A protein and the small-molecule ligand that binds it are described below.
Small molecule (SMILES): CC(=O)N[C@H]1[C@@H](O[C@H]2[C@H](O)[C@@H](NC(C)=O)CO[C@@H]2CO)O[C@H](CO)[C@@H](O[C@@H]2O[C@H](CO)[C@@H](O)[C@H](O)[C@@H]2O)[C@@H]1O

Binding-site contacts:
Ligand atom O5 contacts residue ASN146 of chain 1.G at 2.5 Å (h-bond).
Ligand atom C8 contacts residue SER314 of chain 1.G at 3.9 Å.
Ligand atom C3 contacts residue ASN146 of chain 1.G at 3.7 Å.
Ligand atom C4 contacts residue ASN146 of chain 1.G at 4.0 Å.
Ligand atom O7 contacts residue ASN245 of chain 1.G at 4.0 Å.
Ligand atom N2 contacts residue PRO96 of chain 1.G at 4.2 Å.
Ligand atom C5 contacts residue ASN146 of chain 1.G at 3.7 Å.
Ligand atom C8 contacts residue ASN245 of chain 1.G at 3.6 Å.
Ligand atom C2 contacts residue PRO96 of chain 1.G at 4.1 Å (hydrophobic).
Ligand atom O5 contacts residue SER314 of chain 1.G at 3.9 Å.
Ligand atom O6 contacts residue PHE94 of chain 1.G at 4.1 Å.
Ligand atom C7 contacts residue SER314 of chain 1.G at 3.5 Å.
Ligand atom N2 contacts residue ASN146 of chain 1.G at 2.9 Å (h-bond).
Ligand atom C6 contacts residue GLU95 of chain 1.G at 4.2 Å.
Ligand atom O5 contacts residue GLU95 of chain 1.G at 3.3 Å.
Ligand atom O3 contacts residue ARG312 of chain 1.G at 1.9 Å (salt-bridge).
Ligand atom O4 contacts residue SER314 of chain 1.G at 4.2 Å.
Ligand atom C1 contacts residue ASN146 of chain 1.G at 1.4 Å.
Ligand atom C4 contacts residue SER314 of chain 1.G at 3.9 Å.
Ligand atom C2 contacts residue ASN146 of chain 1.G at 2.4 Å.
Ligand atom C6 contacts residue ARG312 of chain 1.G at 3.9 Å.
Ligand atom C2 contacts residue CYS313 of chain 1.G at 4.3 Å (hydrophobic).
Ligand atom C1 contacts residue SER314 of chain 1.G at 4.2 Å.
Ligand atom C5 contacts residue GLU95 of chain 1.G at 4.1 Å.
Ligand atom O7 contacts residue SER314 of chain 1.G at 3.2 Å (h-bond).
Ligand atom C2 contacts residue ARG312 of chain 1.G at 3.6 Å.
Ligand atom O3 contacts residue CYS313 of chain 1.G at 3.8 Å.
Ligand atom C7 contacts residue ASN146 of chain 1.G at 4.2 Å.
Ligand atom C4 contacts residue ARG312 of chain 1.G at 3.8 Å.
Ligand atom C7 contacts residue ASN245 of chain 1.G at 4.3 Å.
Ligand atom C7 contacts residue PRO96 of chain 1.G at 4.1 Å (hydrophobic).
Ligand atom N2 contacts residue SER315 of chain 1.G at 3.9 Å.
Ligand atom O7 contacts residue PRO96 of chain 1.G at 3.5 Å.
Ligand atom C5 contacts residue SER314 of chain 1.G at 3.5 Å.
Ligand atom C6 contacts residue CYS313 of chain 1.G at 3.6 Å (hydrophobic).
Ligand atom O4 contacts residue GLU95 of chain 1.G at 4.2 Å.
Ligand atom C6 contacts residue GLY247 of chain 1.G at 4.2 Å.
Ligand atom O6 contacts residue CYS313 of chain 1.G at 3.9 Å.
Ligand atom C3 contacts residue ARG312 of chain 1.G at 3.2 Å.
Ligand atom C3 contacts residue SER314 of chain 1.G at 3.6 Å.

Sequence of chain 1.G:
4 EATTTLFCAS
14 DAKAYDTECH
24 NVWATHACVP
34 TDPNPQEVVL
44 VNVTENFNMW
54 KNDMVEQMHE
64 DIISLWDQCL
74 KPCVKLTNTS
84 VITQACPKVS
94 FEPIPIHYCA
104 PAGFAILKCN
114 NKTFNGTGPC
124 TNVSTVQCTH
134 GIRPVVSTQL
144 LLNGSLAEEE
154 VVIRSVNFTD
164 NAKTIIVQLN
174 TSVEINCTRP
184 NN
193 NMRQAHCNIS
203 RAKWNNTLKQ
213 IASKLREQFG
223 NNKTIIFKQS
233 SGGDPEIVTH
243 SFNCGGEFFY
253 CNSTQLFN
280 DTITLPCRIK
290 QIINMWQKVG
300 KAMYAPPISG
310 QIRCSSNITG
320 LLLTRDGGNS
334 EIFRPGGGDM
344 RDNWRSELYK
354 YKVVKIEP